Sequence of chain 1.A:
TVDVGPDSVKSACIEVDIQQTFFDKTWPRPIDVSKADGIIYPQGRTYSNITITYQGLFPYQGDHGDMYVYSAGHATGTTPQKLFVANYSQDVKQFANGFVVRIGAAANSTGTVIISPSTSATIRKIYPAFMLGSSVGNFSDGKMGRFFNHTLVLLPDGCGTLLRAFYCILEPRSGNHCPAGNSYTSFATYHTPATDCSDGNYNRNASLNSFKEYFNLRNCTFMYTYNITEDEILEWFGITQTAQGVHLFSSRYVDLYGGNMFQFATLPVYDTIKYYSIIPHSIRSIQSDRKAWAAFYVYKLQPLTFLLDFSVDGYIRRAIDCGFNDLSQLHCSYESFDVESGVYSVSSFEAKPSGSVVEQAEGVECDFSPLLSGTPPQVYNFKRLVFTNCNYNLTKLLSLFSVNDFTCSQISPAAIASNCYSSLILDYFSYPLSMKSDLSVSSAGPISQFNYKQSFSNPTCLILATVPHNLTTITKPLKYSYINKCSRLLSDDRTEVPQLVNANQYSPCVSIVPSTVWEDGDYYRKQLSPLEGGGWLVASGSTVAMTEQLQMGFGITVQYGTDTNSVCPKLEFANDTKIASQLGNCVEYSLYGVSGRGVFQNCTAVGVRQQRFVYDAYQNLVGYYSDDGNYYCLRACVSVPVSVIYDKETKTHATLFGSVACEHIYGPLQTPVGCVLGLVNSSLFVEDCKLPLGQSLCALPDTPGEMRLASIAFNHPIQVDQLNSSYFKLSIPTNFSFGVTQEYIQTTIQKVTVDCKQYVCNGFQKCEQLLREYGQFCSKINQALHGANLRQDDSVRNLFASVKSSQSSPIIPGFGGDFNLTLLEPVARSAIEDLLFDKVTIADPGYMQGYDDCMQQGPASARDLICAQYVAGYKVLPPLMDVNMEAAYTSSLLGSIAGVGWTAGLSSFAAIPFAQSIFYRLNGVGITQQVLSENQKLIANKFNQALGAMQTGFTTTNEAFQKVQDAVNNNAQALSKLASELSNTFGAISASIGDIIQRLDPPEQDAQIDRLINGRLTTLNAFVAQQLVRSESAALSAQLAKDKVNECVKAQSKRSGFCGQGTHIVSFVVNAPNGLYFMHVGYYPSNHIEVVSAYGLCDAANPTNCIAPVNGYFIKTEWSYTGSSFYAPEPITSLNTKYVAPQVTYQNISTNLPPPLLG

Binding-site contacts:
Ligand atom C7 contacts residue ASN733 of chain 1.A at 3.6 Å.
Ligand atom C1 contacts residue SER735 of chain 1.A at 3.7 Å.
Ligand atom O5 contacts residue SER735 of chain 1.A at 3.4 Å (h-bond).
Ligand atom O6 contacts residue SER735 of chain 1.A at 3.3 Å (h-bond).
Ligand atom N2 contacts residue ASN733 of chain 1.A at 2.9 Å (h-bond).
Ligand atom C6 contacts residue SER735 of chain 1.A at 4.0 Å.
Ligand atom C7 contacts residue GLN722 of chain 1.A at 4.0 Å.
Ligand atom C8 contacts residue GLN722 of chain 1.A at 3.2 Å.
Ligand atom C3 contacts residue ASN733 of chain 1.A at 3.9 Å.
Ligand atom C8 contacts residue LEU773 of chain 1.A at 3.6 Å (hydrophobic).
Ligand atom O7 contacts residue GLN722 of chain 1.A at 3.8 Å.
Ligand atom C8 contacts residue ASN733 of chain 1.A at 4.3 Å.
Ligand atom C5 contacts residue ASN733 of chain 1.A at 3.8 Å.
Ligand atom C8 contacts residue LEU721 of chain 1.A at 4.1 Å (hydrophobic).
Ligand atom C7 contacts residue LEU721 of chain 1.A at 4.2 Å (hydrophobic).
Ligand atom O7 contacts residue ASN733 of chain 1.A at 3.8 Å.
Ligand atom C4 contacts residue ASN733 of chain 1.A at 4.3 Å.
Ligand atom C1 contacts residue ASN733 of chain 1.A at 1.5 Å.
Ligand atom O7 contacts residue LEU721 of chain 1.A at 3.8 Å.
Ligand atom C8 contacts residue THR723 of chain 1.A at 4.3 Å.
Ligand atom C5 contacts residue SER735 of chain 1.A at 3.5 Å.
Ligand atom C2 contacts residue ASN733 of chain 1.A at 2.5 Å.
Ligand atom O5 contacts residue ASN733 of chain 1.A at 2.4 Å (h-bond).

A small-molecule ligand and the protein it binds are described below.
Small molecule (SMILES): CC(=O)N[C@@H]1[C@@H](O)[C@H](O)[C@@H](CO)O[C@H]1O